A small-molecule ligand and the protein it binds are described below.
Small molecule (SMILES): CC(=O)N[C@@H]1[C@@H](O)[C@H](O)[C@@H](CO)O[C@H]1O

Binding-site contacts:
Ligand atom C6 contacts residue GLN72 of chain 1.B at 3.9 Å.
Ligand atom C7 contacts residue ASN69 of chain 1.B at 3.2 Å.
Ligand atom C6 contacts residue THR71 of chain 1.B at 3.5 Å.
Ligand atom C5 contacts residue ASN69 of chain 1.B at 3.6 Å.
Ligand atom C2 contacts residue GLN72 of chain 1.B at 3.8 Å.
Ligand atom O5 contacts residue GLN72 of chain 1.B at 3.0 Å (h-bond).
Ligand atom C4 contacts residue GLN72 of chain 1.B at 4.2 Å.
Ligand atom O6 contacts residue THR71 of chain 1.B at 2.6 Å (h-bond).
Ligand atom C2 contacts residue ASN69 of chain 1.B at 2.2 Å.
Ligand atom C1 contacts residue ASN69 of chain 1.B at 1.4 Å.
Ligand atom C4 contacts residue ASN69 of chain 1.B at 4.0 Å.
Ligand atom C3 contacts residue ASN69 of chain 1.B at 3.6 Å.
Ligand atom C5 contacts residue THR71 of chain 1.B at 3.3 Å.
Ligand atom O5 contacts residue ASN69 of chain 1.B at 2.4 Å (h-bond).
Ligand atom C8 contacts residue ASN69 of chain 1.B at 4.3 Å.
Ligand atom C5 contacts residue GLN72 of chain 1.B at 3.9 Å.
Ligand atom C1 contacts residue THR71 of chain 1.B at 3.5 Å.
Ligand atom O5 contacts residue THR71 of chain 1.B at 2.8 Å (h-bond).
Ligand atom N2 contacts residue ASN69 of chain 1.B at 2.6 Å (h-bond).
Ligand atom O6 contacts residue GLN72 of chain 1.B at 3.5 Å.
Ligand atom C1 contacts residue GLN72 of chain 1.B at 3.5 Å.
Ligand atom O7 contacts residue ASN69 of chain 1.B at 3.5 Å (h-bond).

Sequence of chain 1.B:
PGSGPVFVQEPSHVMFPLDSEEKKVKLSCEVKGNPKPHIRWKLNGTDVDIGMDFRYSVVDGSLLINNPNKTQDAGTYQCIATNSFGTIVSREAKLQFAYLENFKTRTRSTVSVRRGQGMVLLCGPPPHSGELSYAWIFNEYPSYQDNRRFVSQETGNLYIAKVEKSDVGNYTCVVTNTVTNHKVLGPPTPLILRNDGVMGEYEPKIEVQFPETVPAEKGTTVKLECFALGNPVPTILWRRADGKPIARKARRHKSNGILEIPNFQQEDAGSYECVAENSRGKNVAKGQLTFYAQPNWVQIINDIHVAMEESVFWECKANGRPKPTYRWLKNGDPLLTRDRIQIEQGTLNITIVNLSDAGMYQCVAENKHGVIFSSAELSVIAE